Binding-site contacts:
Ligand atom F24 contacts residue GLY110 of chain 1.D at 3.0 Å.
Ligand atom C13 contacts residue TRP211 of chain 1.D at 3.9 Å (hydrophobic).
Ligand atom C13 contacts residue ILE111 of chain 1.D at 3.9 Å (hydrophobic).
Ligand atom C14 contacts residue ILE111 of chain 1.D at 3.8 Å (hydrophobic).
Ligand atom C12 contacts residue PHE114 of chain 1.D at 3.2 Å (hydrophobic).
Ligand atom C07 contacts residue ASN180 of chain 1.D at 3.0 Å.
Ligand atom C07 contacts residue PHE114 of chain 1.D at 3.4 Å (hydrophobic).
Ligand atom C01 contacts residue PHE118 of chain 1.D at 3.7 Å (hydrophobic).
Ligand atom O11 contacts residue ASN183 of chain 1.D at 3.4 Å.
Ligand atom C13 contacts residue GLY110 of chain 1.D at 3.9 Å.
Ligand atom C17 contacts residue THR153 of chain 1.D at 3.6 Å.
Ligand atom O03 contacts residue MET146 of chain 1.D at 3.9 Å.
Ligand atom O10 contacts residue ASN183 of chain 1.D at 2.3 Å (h-bond).
Ligand atom O03 contacts residue TRP142 of chain 1.D at 3.6 Å.
Ligand atom O03 contacts residue GLU184 of chain 1.D at 3.1 Å.
Ligand atom O10 contacts residue ILE111 of chain 1.D at 3.8 Å.
Ligand atom C05 contacts residue MET146 of chain 1.D at 3.8 Å (hydrophobic).
Ligand atom O11 contacts residue PHE114 of chain 1.D at 3.8 Å.
Ligand atom C22 contacts residue LEU94 of chain 1.D at 3.9 Å (hydrophobic).
Ligand atom C23 contacts residue GLY110 of chain 1.D at 3.5 Å.
Ligand atom N04 contacts residue PHE114 of chain 1.D at 3.8 Å.
Ligand atom C13 contacts residue PHE114 of chain 1.D at 3.8 Å (hydrophobic).
Ligand atom N08 contacts residue ASN180 of chain 1.D at 3.6 Å (h-bond).
Ligand atom N08 contacts residue PHE114 of chain 1.D at 3.2 Å.
Ligand atom C05 contacts residue TRP149 of chain 1.D at 3.4 Å (hydrophobic).
Ligand atom O10 contacts residue PHE114 of chain 1.D at 3.8 Å.
Ligand atom C15 contacts residue THR153 of chain 1.D at 3.9 Å.
Ligand atom C20 contacts residue MET106 of chain 1.D at 3.7 Å (hydrophobic).
Ligand atom C20 contacts residue TRP107 of chain 1.D at 3.5 Å (hydrophobic).
Ligand atom C17 contacts residue PHE114 of chain 1.D at 3.4 Å (hydrophobic).
Ligand atom C16 contacts residue THR153 of chain 1.D at 3.3 Å.
Ligand atom F24 contacts residue ILE111 of chain 1.D at 3.0 Å.
Ligand atom C19 contacts residue TRP107 of chain 1.D at 3.4 Å (hydrophobic).
Ligand atom C09 contacts residue ASN183 of chain 1.D at 3.1 Å.
Ligand atom C14 contacts residue GLY110 of chain 1.D at 3.6 Å.
Ligand atom S21 contacts residue MET106 of chain 1.D at 3.4 Å.
Ligand atom C23 contacts residue LEU91 of chain 1.D at 3.5 Å (hydrophobic).
Ligand atom F24 contacts residue TRP107 of chain 1.D at 3.5 Å.
Ligand atom C09 contacts residue PHE114 of chain 1.D at 3.4 Å (hydrophobic).
Ligand atom C06 contacts residue ASN180 of chain 1.D at 3.3 Å.

The small molecule below binds the protein below.
Small molecule (SMILES): CC(=O)NC[C@H]1CN(c2ccc(N3CCSCC3)c(F)c2)C(=O)O1

Sequence of chain 1.D:
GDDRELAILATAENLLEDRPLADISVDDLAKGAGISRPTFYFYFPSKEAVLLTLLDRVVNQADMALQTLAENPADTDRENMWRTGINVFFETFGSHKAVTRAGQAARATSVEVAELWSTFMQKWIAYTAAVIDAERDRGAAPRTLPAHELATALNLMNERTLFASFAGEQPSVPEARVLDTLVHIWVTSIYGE